The protein below binds the small molecule below.
Small molecule (SMILES): CC(=O)N[C@H]1[C@H](O[C@H]2[C@H](O)[C@@H](NC(C)=O)CO[C@@H]2CO)O[C@H](CO)[C@@H](O)[C@@H]1O

Binding-site contacts:
Ligand atom O7 contacts residue ASN355 of chain 1.D at 4.5 Å.
Ligand atom O5 contacts residue SER357 of chain 1.D at 3.1 Å (h-bond).
Ligand atom C1 contacts residue ASN355 of chain 1.D at 1.4 Å.
Ligand atom C6 contacts residue SER357 of chain 1.D at 3.6 Å.
Ligand atom C7 contacts residue ASN355 of chain 1.D at 3.9 Å.
Ligand atom C1 contacts residue NAG1 of chain 1.NA at 4.3 Å.
Ligand atom O3 contacts residue NAG1 of chain 1.NA at 4.5 Å.
Ligand atom O5 contacts residue ASN355 of chain 1.D at 2.4 Å (h-bond).
Ligand atom N2 contacts residue ASN355 of chain 1.D at 2.9 Å (h-bond).
Ligand atom C3 contacts residue ASN355 of chain 1.D at 3.8 Å.
Ligand atom O7 contacts residue NAG1 of chain 1.NA at 3.3 Å (h-bond).
Ligand atom C5 contacts residue ASN355 of chain 1.D at 3.6 Å.
Ligand atom C2 contacts residue ASN355 of chain 1.D at 2.5 Å.
Ligand atom C8 contacts residue NAG1 of chain 1.NA at 3.4 Å.
Ligand atom C4 contacts residue ASN355 of chain 1.D at 4.3 Å.
Ligand atom O4 contacts residue NAG1 of chain 1.NA at 3.9 Å.
Ligand atom N2 contacts residue NAG1 of chain 1.NA at 4.2 Å.
Ligand atom C5 contacts residue SER357 of chain 1.D at 3.3 Å.
Ligand atom C7 contacts residue NAG1 of chain 1.NA at 3.4 Å.
Ligand atom C1 contacts residue SER357 of chain 1.D at 3.4 Å.

Sequence of chain 1.D:
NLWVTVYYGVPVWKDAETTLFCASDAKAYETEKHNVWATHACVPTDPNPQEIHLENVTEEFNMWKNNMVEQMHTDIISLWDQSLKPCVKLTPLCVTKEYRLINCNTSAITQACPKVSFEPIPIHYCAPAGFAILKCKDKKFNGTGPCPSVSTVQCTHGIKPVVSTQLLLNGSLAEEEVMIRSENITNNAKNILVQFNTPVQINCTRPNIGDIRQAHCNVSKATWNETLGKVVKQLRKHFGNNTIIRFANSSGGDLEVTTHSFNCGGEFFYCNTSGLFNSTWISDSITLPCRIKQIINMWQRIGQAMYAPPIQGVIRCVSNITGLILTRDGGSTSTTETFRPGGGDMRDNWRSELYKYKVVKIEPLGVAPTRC